Binding-site contacts:
Ligand atom C4 contacts residue TRP39 of chain 1.A at 4.1 Å (hydrophobic).
Ligand atom C1 contacts residue TRP39 of chain 1.A at 4.2 Å (hydrophobic).
Ligand atom O5 contacts residue 5791 of chain 1.B at 3.0 Å (h-bond).
Ligand atom C2 contacts residue 5791 of chain 1.B at 3.5 Å.
Ligand atom C1 contacts residue 5791 of chain 1.B at 3.8 Å.
Ligand atom O6 contacts residue ASP103 of chain 1.A at 3.7 Å.
Ligand atom C3 contacts residue ASP103 of chain 1.A at 4.5 Å.
Ligand atom C4 contacts residue MET107 of chain 1.A at 3.9 Å (hydrophobic).
Ligand atom C4 contacts residue ILE104 of chain 1.A at 3.5 Å (hydrophobic).
Ligand atom C2 contacts residue TRP39 of chain 1.A at 3.8 Å (hydrophobic).
Ligand atom C4 contacts residue PRO40 of chain 1.A at 3.9 Å (hydrophobic).
Ligand atom C3 contacts residue TRP39 of chain 1.A at 3.9 Å (hydrophobic).
Ligand atom C4 contacts residue 5791 of chain 1.B at 4.3 Å.
Ligand atom O6 contacts residue ILE104 of chain 1.A at 4.2 Å.

A small-molecule ligand and the protein it binds are described below.
Small molecule (SMILES): C[C@@H](O)[C@@H](C)O

Sequence of chain 1.A:
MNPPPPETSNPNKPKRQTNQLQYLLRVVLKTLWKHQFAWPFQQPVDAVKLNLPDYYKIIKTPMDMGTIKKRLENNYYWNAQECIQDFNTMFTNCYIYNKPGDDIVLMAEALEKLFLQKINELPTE